Sequence of chain 1.A:
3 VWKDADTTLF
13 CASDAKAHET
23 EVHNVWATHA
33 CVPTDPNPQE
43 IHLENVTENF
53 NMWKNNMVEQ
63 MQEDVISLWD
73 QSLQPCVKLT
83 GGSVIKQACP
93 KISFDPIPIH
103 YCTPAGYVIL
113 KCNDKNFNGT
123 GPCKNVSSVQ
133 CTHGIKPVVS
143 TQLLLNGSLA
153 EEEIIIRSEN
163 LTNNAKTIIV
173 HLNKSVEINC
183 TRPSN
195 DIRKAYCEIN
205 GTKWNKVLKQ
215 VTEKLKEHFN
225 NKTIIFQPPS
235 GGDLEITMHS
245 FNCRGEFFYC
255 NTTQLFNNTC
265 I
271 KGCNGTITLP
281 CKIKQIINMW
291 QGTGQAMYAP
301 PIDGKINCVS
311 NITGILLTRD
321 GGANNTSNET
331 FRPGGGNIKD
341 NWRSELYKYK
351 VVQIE

Binding-site contacts:
Ligand atom N2 contacts residue ASN261 of chain 1.A at 3.4 Å (h-bond).
Ligand atom O3 contacts residue ASN261 of chain 1.A at 3.7 Å.
Ligand atom C5 contacts residue ASN261 of chain 1.A at 3.7 Å.
Ligand atom C5 contacts residue THR263 of chain 1.A at 3.4 Å.
Ligand atom O7 contacts residue THR257 of chain 1.A at 4.2 Å.
Ligand atom O7 contacts residue GLN258 of chain 1.A at 3.1 Å.
Ligand atom O7 contacts residue ASN261 of chain 1.A at 3.4 Å (h-bond).
Ligand atom C2 contacts residue ASN261 of chain 1.A at 2.5 Å.
Ligand atom C1 contacts residue ASN261 of chain 1.A at 1.4 Å.
Ligand atom C4 contacts residue ASN261 of chain 1.A at 4.2 Å.
Ligand atom O5 contacts residue ASN261 of chain 1.A at 2.4 Å (h-bond).
Ligand atom O6 contacts residue THR263 of chain 1.A at 3.3 Å (h-bond).
Ligand atom O5 contacts residue CYS264 of chain 1.A at 3.9 Å.
Ligand atom C1 contacts residue THR263 of chain 1.A at 3.4 Å.
Ligand atom C6 contacts residue THR263 of chain 1.A at 3.5 Å.
Ligand atom C7 contacts residue ASN261 of chain 1.A at 3.8 Å.
Ligand atom C3 contacts residue ASN261 of chain 1.A at 3.6 Å.
Ligand atom O5 contacts residue THR263 of chain 1.A at 2.8 Å (h-bond).
Ligand atom O3 contacts residue CYS264 of chain 1.A at 4.0 Å.
Ligand atom C7 contacts residue GLN258 of chain 1.A at 4.0 Å.

This small molecule binds to this protein.
Small molecule (SMILES): CC(=O)N[C@@H]1[C@@H](O)[C@H](O)[C@@H](CO)O[C@H]1O